Sequence of chain 1.A:
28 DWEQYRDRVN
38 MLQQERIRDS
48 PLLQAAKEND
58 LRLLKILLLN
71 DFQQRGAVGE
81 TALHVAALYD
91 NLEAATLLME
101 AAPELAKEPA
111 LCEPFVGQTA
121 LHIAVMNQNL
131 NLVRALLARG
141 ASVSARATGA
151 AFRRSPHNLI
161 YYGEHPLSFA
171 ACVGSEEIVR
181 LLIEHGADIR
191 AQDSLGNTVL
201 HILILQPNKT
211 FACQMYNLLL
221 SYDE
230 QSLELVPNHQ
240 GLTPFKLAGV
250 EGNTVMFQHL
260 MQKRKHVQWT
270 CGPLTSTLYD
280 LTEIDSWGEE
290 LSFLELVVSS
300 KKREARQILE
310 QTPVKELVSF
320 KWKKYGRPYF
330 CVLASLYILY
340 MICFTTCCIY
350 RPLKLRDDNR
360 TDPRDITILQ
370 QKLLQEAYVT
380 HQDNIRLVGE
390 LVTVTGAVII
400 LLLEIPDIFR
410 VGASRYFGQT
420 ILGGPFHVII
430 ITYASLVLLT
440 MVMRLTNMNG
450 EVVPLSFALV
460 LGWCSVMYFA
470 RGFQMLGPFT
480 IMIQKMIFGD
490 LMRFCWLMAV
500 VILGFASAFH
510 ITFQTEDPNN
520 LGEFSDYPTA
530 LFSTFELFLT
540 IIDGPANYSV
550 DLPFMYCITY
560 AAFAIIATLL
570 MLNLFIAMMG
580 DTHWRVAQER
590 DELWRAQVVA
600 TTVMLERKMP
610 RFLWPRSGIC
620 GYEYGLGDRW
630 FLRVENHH

Sequence of chain 1.D:
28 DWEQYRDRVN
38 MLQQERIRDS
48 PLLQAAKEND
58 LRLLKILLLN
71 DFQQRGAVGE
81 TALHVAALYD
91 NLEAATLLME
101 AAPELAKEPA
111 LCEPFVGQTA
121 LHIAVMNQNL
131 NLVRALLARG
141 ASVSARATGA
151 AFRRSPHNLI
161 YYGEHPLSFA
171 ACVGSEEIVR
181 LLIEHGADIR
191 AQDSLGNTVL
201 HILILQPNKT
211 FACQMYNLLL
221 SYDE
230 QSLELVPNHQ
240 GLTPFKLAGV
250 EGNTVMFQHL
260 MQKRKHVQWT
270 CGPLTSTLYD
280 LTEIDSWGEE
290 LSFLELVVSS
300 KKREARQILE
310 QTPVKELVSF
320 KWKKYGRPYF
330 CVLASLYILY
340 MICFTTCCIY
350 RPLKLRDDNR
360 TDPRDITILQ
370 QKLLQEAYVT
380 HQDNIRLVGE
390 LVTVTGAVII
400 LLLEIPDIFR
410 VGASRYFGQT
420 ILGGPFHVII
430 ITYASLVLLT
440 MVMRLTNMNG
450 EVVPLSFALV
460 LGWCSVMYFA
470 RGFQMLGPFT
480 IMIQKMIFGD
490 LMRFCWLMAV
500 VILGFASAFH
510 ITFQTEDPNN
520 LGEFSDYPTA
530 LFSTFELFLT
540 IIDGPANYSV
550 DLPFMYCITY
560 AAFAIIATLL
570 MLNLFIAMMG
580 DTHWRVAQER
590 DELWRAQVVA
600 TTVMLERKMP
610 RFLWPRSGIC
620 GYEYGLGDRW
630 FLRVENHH

Binding-site contacts:
Ligand atom C6 contacts residue TRP495 of chain 1.D at 3.7 Å (hydrophobic).
Ligand atom C2 contacts residue PHE468 of chain 1.A at 4.0 Å (hydrophobic).
Ligand atom C13 contacts residue VAL465 of chain 1.A at 3.2 Å (hydrophobic).
Ligand atom C19 contacts residue TRP495 of chain 1.D at 4.0 Å (hydrophobic).
Ligand atom C6 contacts residue LEU475 of chain 1.A at 3.6 Å (hydrophobic).
Ligand atom CL4 contacts residue SER334 of chain 1.A at 4.0 Å.
Ligand atom C15 contacts residue ILE337 of chain 1.A at 4.2 Å (hydrophobic).
Ligand atom C15 contacts residue SER334 of chain 1.A at 3.3 Å.
Ligand atom CL4 contacts residue PHE472 of chain 1.A at 3.5 Å.
Ligand atom C2 contacts residue VAL465 of chain 1.A at 3.9 Å (hydrophobic).
Ligand atom C11 contacts residue LEU475 of chain 1.A at 4.1 Å (hydrophobic).
Ligand atom C21 contacts residue TRP495 of chain 1.D at 3.9 Å (hydrophobic).
Ligand atom C10 contacts residue TRP495 of chain 1.D at 4.0 Å (hydrophobic).
Ligand atom C3 contacts residue PHE472 of chain 1.A at 3.4 Å (hydrophobic).
Ligand atom C17 contacts residue ILE337 of chain 1.A at 4.0 Å (hydrophobic).
Ligand atom C7 contacts residue LEU475 of chain 1.A at 3.7 Å (hydrophobic).
Ligand atom C1 contacts residue LEU475 of chain 1.A at 3.8 Å (hydrophobic).
Ligand atom CL8 contacts residue ILE337 of chain 1.A at 4.0 Å.
Ligand atom CL2 contacts residue TRP495 of chain 1.D at 4.1 Å.
Ligand atom C14 contacts residue SER334 of chain 1.A at 4.2 Å.
Ligand atom C13 contacts residue ALA469 of chain 1.A at 3.6 Å (hydrophobic).
Ligand atom CL2 contacts residue LEU496 of chain 1.D at 3.6 Å.
Ligand atom C2 contacts residue LEU475 of chain 1.A at 4.1 Å (hydrophobic).
Ligand atom O20 contacts residue LEU475 of chain 1.A at 4.1 Å.
Ligand atom C16 contacts residue ILE337 of chain 1.A at 3.9 Å (hydrophobic).
Ligand atom C8 contacts residue PHE472 of chain 1.A at 3.8 Å (hydrophobic).
Ligand atom CL2 contacts residue MET466 of chain 1.A at 3.7 Å.
Ligand atom N19 contacts residue PHE472 of chain 1.A at 3.6 Å.
Ligand atom C9 contacts residue CPL1 of chain 1.I at 4.0 Å.
Ligand atom C9 contacts residue LEU475 of chain 1.A at 3.7 Å (hydrophobic).
Ligand atom C13 contacts residue PHE468 of chain 1.A at 4.2 Å (hydrophobic).
Ligand atom C11 contacts residue VAL465 of chain 1.A at 4.1 Å (hydrophobic).
Ligand atom CL2 contacts residue VAL499 of chain 1.D at 3.8 Å.
Ligand atom CL4 contacts residue ALA333 of chain 1.A at 4.2 Å.
Ligand atom CL4 contacts residue CYS330 of chain 1.A at 4.1 Å.
Ligand atom C10 contacts residue LEU475 of chain 1.A at 3.5 Å (hydrophobic).
Ligand atom C10 contacts residue CPL1 of chain 1.I at 4.0 Å.
Ligand atom C9 contacts residue TRP495 of chain 1.D at 3.7 Å (hydrophobic).
Ligand atom C2 contacts residue ALA469 of chain 1.A at 3.9 Å (hydrophobic).
Ligand atom C7 contacts residue TRP495 of chain 1.D at 3.2 Å (hydrophobic).

This protein binds this small molecule.
Small molecule (SMILES): Clc1ccc(COC(Cn2ccnc2)c2ccc(Cl)cc2Cl)cc1